This protein binds this small molecule.
Small molecule (SMILES): CC(=O)N[C@@H]1[C@@H](O)[C@H](O)[C@@H](CO)O[C@H]1O

Sequence of chain 1.C:
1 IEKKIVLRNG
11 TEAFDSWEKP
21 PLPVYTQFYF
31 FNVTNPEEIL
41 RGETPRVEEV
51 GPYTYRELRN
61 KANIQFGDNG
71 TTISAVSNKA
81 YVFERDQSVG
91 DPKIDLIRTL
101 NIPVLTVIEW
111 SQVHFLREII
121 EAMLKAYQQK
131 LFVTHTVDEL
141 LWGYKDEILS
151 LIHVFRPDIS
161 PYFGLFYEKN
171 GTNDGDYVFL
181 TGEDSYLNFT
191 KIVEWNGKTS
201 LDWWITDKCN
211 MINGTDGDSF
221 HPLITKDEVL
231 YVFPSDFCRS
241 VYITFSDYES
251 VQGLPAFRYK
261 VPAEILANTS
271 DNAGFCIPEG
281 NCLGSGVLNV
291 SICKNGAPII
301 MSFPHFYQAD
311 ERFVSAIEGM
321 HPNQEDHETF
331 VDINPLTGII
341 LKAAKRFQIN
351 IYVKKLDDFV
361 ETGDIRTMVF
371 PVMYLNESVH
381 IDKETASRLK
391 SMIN

Binding-site contacts:
Ligand atom C1 contacts residue ASN188 of chain 1.C at 1.4 Å.
Ligand atom O5 contacts residue ASN188 of chain 1.C at 2.5 Å (h-bond).
Ligand atom O3 contacts residue ASN188 of chain 1.C at 4.3 Å.
Ligand atom C5 contacts residue ASP184 of chain 1.C at 4.3 Å.
Ligand atom C7 contacts residue ASN188 of chain 1.C at 4.4 Å.
Ligand atom C6 contacts residue SER185 of chain 1.C at 3.8 Å.
Ligand atom C1 contacts residue ASP184 of chain 1.C at 3.7 Å.
Ligand atom O6 contacts residue LEU187 of chain 1.C at 4.0 Å.
Ligand atom O5 contacts residue ASP184 of chain 1.C at 3.2 Å (salt-bridge).
Ligand atom C2 contacts residue ASN188 of chain 1.C at 2.5 Å.
Ligand atom C4 contacts residue ASN188 of chain 1.C at 3.1 Å.
Ligand atom N2 contacts residue ASN188 of chain 1.C at 3.6 Å (h-bond).
Ligand atom N2 contacts residue ASP184 of chain 1.C at 3.5 Å (salt-bridge).
Ligand atom O7 contacts residue LYS191 of chain 1.C at 4.5 Å.
Ligand atom C2 contacts residue ASP184 of chain 1.C at 4.0 Å.
Ligand atom C3 contacts residue ASN188 of chain 1.C at 3.4 Å.
Ligand atom C3 contacts residue ASP184 of chain 1.C at 4.5 Å.
Ligand atom N2 contacts residue LEU180 of chain 1.C at 4.5 Å.
Ligand atom O5 contacts residue SER185 of chain 1.C at 4.1 Å.
Ligand atom O6 contacts residue ASN188 of chain 1.C at 3.3 Å (h-bond).
Ligand atom O7 contacts residue ASN188 of chain 1.C at 4.5 Å.
Ligand atom C6 contacts residue LEU187 of chain 1.C at 4.1 Å (hydrophobic).
Ligand atom C5 contacts residue SER185 of chain 1.C at 4.2 Å.
Ligand atom C5 contacts residue ASN188 of chain 1.C at 3.1 Å.
Ligand atom C8 contacts residue LEU180 of chain 1.C at 3.7 Å (hydrophobic).
Ligand atom C7 contacts residue LEU180 of chain 1.C at 4.3 Å (hydrophobic).
Ligand atom C6 contacts residue ASN188 of chain 1.C at 3.3 Å.